This small molecule binds to this protein.
Small molecule (SMILES): CC(=O)N[C@H]1[C@H](O[C@H]2[C@H](O)[C@@H](NC(C)=O)CO[C@@H]2CO)O[C@H](CO)[C@@H](O)[C@@H]1O

Binding-site contacts:
Ligand atom C8 contacts residue THR1100 of chain 1.E at 3.7 Å.
Ligand atom C2 contacts residue HIS1101 of chain 1.E at 4.0 Å.
Ligand atom O3 contacts residue HIS1101 of chain 1.E at 4.3 Å.
Ligand atom O5 contacts residue ASN1098 of chain 1.E at 2.4 Å (h-bond).
Ligand atom C6 contacts residue ASN1098 of chain 1.E at 3.1 Å.
Ligand atom C3 contacts residue ASN1098 of chain 1.E at 3.7 Å.
Ligand atom N2 contacts residue ASN1098 of chain 1.E at 3.1 Å (h-bond).
Ligand atom C4 contacts residue HIS1101 of chain 1.E at 3.9 Å.
Ligand atom C8 contacts residue GLY1099 of chain 1.E at 4.4 Å.
Ligand atom O5 contacts residue HIS1101 of chain 1.E at 3.1 Å.
Ligand atom C8 contacts residue ASN1098 of chain 1.E at 3.6 Å.
Ligand atom C4 contacts residue ASN1098 of chain 1.E at 4.0 Å.
Ligand atom C3 contacts residue THR1100 of chain 1.E at 4.4 Å.
Ligand atom C1 contacts residue HIS1101 of chain 1.E at 4.0 Å.
Ligand atom O4 contacts residue HIS1101 of chain 1.E at 3.2 Å (h-bond).
Ligand atom O6 contacts residue ASN1098 of chain 1.E at 3.9 Å.
Ligand atom O5 contacts residue THR1100 of chain 1.E at 4.1 Å.
Ligand atom C2 contacts residue ASN1098 of chain 1.E at 2.5 Å.
Ligand atom O5 contacts residue PHE1103 of chain 1.E at 4.1 Å.
Ligand atom O7 contacts residue ASN1098 of chain 1.E at 3.0 Å (h-bond).
Ligand atom N2 contacts residue THR1100 of chain 1.E at 3.5 Å.
Ligand atom C5 contacts residue PHE1103 of chain 1.E at 4.2 Å (hydrophobic).
Ligand atom C1 contacts residue ASN1098 of chain 1.E at 1.4 Å.
Ligand atom C1 contacts residue THR1100 of chain 1.E at 3.6 Å.
Ligand atom C8 contacts residue PHE1103 of chain 1.E at 3.9 Å (hydrophobic).
Ligand atom C7 contacts residue THR1100 of chain 1.E at 4.0 Å.
Ligand atom C2 contacts residue THR1100 of chain 1.E at 4.0 Å.
Ligand atom C7 contacts residue ASN1098 of chain 1.E at 3.1 Å.
Ligand atom C6 contacts residue PHE1103 of chain 1.E at 3.9 Å (hydrophobic).
Ligand atom C3 contacts residue HIS1101 of chain 1.E at 4.0 Å.
Ligand atom C8 contacts residue HIS1101 of chain 1.E at 3.9 Å.
Ligand atom C5 contacts residue HIS1101 of chain 1.E at 3.6 Å.
Ligand atom C5 contacts residue ASN1098 of chain 1.E at 3.3 Å.

Sequence of chain 1.E:
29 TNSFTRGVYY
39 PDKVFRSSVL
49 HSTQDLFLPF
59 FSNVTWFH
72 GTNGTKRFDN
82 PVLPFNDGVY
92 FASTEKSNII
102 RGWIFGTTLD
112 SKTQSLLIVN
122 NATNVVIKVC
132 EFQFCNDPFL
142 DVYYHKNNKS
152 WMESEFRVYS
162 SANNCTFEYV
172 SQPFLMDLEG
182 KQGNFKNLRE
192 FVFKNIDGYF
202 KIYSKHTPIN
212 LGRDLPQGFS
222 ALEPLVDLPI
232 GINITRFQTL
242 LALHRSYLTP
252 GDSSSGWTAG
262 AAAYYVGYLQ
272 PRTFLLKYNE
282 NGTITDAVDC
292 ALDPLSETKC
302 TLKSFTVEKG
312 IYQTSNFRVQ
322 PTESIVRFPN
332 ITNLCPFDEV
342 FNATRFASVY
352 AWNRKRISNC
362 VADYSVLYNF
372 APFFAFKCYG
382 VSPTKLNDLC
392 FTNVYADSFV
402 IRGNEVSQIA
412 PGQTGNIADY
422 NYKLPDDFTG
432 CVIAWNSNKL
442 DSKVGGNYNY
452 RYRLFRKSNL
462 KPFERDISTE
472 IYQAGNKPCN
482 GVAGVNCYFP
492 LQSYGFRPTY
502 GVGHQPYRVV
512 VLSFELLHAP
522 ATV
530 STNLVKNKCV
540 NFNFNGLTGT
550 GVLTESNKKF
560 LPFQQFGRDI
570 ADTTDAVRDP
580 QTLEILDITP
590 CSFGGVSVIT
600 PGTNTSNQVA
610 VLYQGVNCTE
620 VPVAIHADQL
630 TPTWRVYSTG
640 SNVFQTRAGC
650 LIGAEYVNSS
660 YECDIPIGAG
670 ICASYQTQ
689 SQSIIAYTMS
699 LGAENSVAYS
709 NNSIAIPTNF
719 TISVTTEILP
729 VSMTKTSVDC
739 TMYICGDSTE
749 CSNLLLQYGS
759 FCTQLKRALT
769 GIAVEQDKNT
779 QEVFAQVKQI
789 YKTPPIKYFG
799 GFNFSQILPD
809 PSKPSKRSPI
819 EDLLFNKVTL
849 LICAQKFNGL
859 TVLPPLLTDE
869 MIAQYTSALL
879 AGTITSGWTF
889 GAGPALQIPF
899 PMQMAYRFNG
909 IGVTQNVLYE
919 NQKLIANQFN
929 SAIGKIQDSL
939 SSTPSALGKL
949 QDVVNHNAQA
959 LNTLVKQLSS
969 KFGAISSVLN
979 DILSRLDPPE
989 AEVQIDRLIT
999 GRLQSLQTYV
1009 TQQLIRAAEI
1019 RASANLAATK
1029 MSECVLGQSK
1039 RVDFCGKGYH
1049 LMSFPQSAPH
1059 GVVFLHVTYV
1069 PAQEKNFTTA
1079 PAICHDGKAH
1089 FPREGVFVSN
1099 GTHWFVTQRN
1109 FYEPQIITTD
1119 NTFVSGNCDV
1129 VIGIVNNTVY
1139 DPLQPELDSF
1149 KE